Sequence of chain 1.U:
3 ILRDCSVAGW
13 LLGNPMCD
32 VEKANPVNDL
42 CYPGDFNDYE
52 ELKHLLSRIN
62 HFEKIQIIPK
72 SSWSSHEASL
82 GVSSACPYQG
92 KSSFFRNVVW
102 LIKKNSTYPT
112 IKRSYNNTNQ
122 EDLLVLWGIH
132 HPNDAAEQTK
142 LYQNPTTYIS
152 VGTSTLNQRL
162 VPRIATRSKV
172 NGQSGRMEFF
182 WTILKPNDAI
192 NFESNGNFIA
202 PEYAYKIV

The small molecule below binds the protein below.
Small molecule (SMILES): CC(=O)N[C@@H]1[C@@H](O)[C@H](O)[C@@H](CO)O[C@H]1O

Binding-site contacts:
Ligand atom C7 contacts residue ALA190 of chain 1.U at 4.4 Å (hydrophobic).
Ligand atom C2 contacts residue ASN117 of chain 1.U at 2.5 Å.
Ligand atom C2 contacts residue ASN188 of chain 1.U at 4.1 Å.
Ligand atom N2 contacts residue ASN117 of chain 1.U at 3.0 Å (h-bond).
Ligand atom C4 contacts residue ASN117 of chain 1.U at 4.2 Å.
Ligand atom C1 contacts residue ASN117 of chain 1.U at 1.4 Å.
Ligand atom N2 contacts residue ALA190 of chain 1.U at 4.1 Å.
Ligand atom O5 contacts residue ASN117 of chain 1.U at 2.4 Å (h-bond).
Ligand atom C8 contacts residue ALA190 of chain 1.U at 3.5 Å (hydrophobic).
Ligand atom C1 contacts residue ASN188 of chain 1.U at 3.8 Å.
Ligand atom C3 contacts residue ASN117 of chain 1.U at 3.8 Å.
Ligand atom C3 contacts residue ASN188 of chain 1.U at 4.0 Å.
Ligand atom N2 contacts residue ASN188 of chain 1.U at 4.0 Å.
Ligand atom C5 contacts residue ASN188 of chain 1.U at 4.3 Å.
Ligand atom C5 contacts residue ASN117 of chain 1.U at 3.6 Å.
Ligand atom C7 contacts residue ASN117 of chain 1.U at 4.2 Å.